Sequence of chain 36.A:
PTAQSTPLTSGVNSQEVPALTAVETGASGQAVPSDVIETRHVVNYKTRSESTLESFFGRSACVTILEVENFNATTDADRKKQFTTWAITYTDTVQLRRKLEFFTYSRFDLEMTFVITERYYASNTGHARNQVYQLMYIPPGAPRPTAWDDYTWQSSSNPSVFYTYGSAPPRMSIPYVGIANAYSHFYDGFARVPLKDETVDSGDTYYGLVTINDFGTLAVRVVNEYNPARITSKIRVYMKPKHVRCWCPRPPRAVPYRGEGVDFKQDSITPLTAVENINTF

Sequence of chain 40.A:
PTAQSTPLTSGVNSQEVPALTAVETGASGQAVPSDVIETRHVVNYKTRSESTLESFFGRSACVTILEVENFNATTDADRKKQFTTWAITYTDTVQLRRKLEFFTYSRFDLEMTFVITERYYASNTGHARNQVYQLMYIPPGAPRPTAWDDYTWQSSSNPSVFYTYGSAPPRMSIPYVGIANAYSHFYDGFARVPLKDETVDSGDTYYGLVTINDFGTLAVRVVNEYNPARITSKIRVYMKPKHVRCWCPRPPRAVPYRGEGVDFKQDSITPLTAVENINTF

Binding-site contacts:
Ligand atom C7 contacts residue TYR145 of chain 36.A at 3.9 Å (hydrophobic).
Ligand atom O10 contacts residue TYR250 of chain 40.A at 2.2 Å (h-bond).
Ligand atom C6 contacts residue ALA146 of chain 36.A at 4.3 Å (hydrophobic).
Ligand atom C8 contacts residue ALA146 of chain 36.A at 4.4 Å (hydrophobic).
Ligand atom C4 contacts residue TYR250 of chain 40.A at 4.2 Å (hydrophobic).
Ligand atom O8 contacts residue TYR145 of chain 36.A at 4.2 Å.
Ligand atom C11 contacts residue ARG143 of chain 36.A at 3.9 Å.
Ligand atom C8 contacts residue TYR145 of chain 36.A at 4.2 Å (hydrophobic).
Ligand atom C3 contacts residue PRO252 of chain 40.A at 4.4 Å (hydrophobic).
Ligand atom O1B contacts residue PRO252 of chain 40.A at 3.4 Å.
Ligand atom O4 contacts residue ASN251 of chain 40.A at 4.3 Å.
Ligand atom N5 contacts residue TYR250 of chain 40.A at 3.8 Å.
Ligand atom C11 contacts residue TYR145 of chain 36.A at 3.7 Å (hydrophobic).
Ligand atom C1 contacts residue SER147 of chain 36.A at 3.6 Å.
Ligand atom C10 contacts residue TYR145 of chain 36.A at 3.6 Å (hydrophobic).
Ligand atom O1A contacts residue SER147 of chain 36.A at 3.1 Å (h-bond).
Ligand atom C5 contacts residue TYR145 of chain 36.A at 3.3 Å (hydrophobic).
Ligand atom C4 contacts residue TYR145 of chain 36.A at 3.6 Å (hydrophobic).
Ligand atom O10 contacts residue ASN96 of chain 40.A at 4.2 Å.
Ligand atom C1 contacts residue ALA146 of chain 36.A at 4.0 Å (hydrophobic).
Ligand atom C10 contacts residue TYR250 of chain 40.A at 2.8 Å (hydrophobic).
Ligand atom O1B contacts residue SER147 of chain 36.A at 2.7 Å (h-bond).
Ligand atom O4 contacts residue TYR145 of chain 36.A at 4.2 Å.
Ligand atom C11 contacts residue TYR250 of chain 40.A at 3.0 Å (hydrophobic).
Ligand atom N5 contacts residue TYR145 of chain 36.A at 2.6 Å (h-bond).
Ligand atom C9 contacts residue ALA146 of chain 36.A at 4.4 Å (hydrophobic).
Ligand atom O1B contacts residue ALA146 of chain 36.A at 4.3 Å.
Ligand atom O1A contacts residue ALA146 of chain 36.A at 3.2 Å.
Ligand atom O4 contacts residue TYR250 of chain 40.A at 3.0 Å.
Ligand atom C6 contacts residue TYR145 of chain 36.A at 3.4 Å (hydrophobic).
Ligand atom C4 contacts residue PRO252 of chain 40.A at 4.3 Å (hydrophobic).
Ligand atom O9 contacts residue ALA146 of chain 36.A at 3.3 Å.
Ligand atom C5 contacts residue TYR250 of chain 40.A at 4.3 Å (hydrophobic).
Ligand atom C1 contacts residue PRO252 of chain 40.A at 4.1 Å (hydrophobic).
Ligand atom O4 contacts residue PRO252 of chain 40.A at 4.0 Å.

This small molecule binds to this protein.
Small molecule (SMILES): CC(=O)N[C@H]1[C@H]([C@H](O)[C@H](O)CO)O[C@@](O)(C(=O)O)C[C@@H]1O